Sequence of chain 1.A:
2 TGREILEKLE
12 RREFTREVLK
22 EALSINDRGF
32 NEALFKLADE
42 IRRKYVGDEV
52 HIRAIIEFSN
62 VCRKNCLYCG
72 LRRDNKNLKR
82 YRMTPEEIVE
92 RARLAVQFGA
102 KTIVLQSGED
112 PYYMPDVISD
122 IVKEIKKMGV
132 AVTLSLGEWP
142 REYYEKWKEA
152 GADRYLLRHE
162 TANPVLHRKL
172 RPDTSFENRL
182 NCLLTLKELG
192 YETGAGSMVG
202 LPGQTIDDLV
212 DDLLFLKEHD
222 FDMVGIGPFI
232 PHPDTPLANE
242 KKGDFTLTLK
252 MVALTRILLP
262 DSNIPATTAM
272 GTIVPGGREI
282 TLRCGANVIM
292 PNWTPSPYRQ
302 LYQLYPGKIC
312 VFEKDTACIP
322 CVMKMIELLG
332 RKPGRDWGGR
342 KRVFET

A protein and the small-molecule ligand that binds it are described below.
Small molecule (SMILES): C[C@H](CCC(=O)NCCC[N+](C)(C)CC(O)CS(=O)(=O)O)[C@H]1CC[C@H]2[C@@H]3[C@H](O)C[C@@H]4C[C@H](O)CC[C@]4(C)[C@H]3C[C@H](O)[C@]12C

Binding-site contacts:
Ligand atom N2 contacts residue GLY340 of chain 1.A at 3.9 Å.
Ligand atom N2 contacts residue ASP337 of chain 1.A at 3.8 Å.
Ligand atom N2 contacts residue TRP338 of chain 1.A at 4.2 Å.
Ligand atom C29 contacts residue LYS342 of chain 1.A at 3.0 Å.
Ligand atom C30 contacts residue LYS342 of chain 1.A at 4.2 Å.
Ligand atom C29 contacts residue ASP337 of chain 1.A at 3.0 Å.
Ligand atom N2 contacts residue LYS342 of chain 1.A at 3.9 Å.
Ligand atom C29 contacts residue GLY339 of chain 1.A at 3.1 Å.
Ligand atom C28 contacts residue ASP337 of chain 1.A at 3.3 Å.
Ligand atom C29 contacts residue TRP338 of chain 1.A at 3.6 Å (hydrophobic).
Ligand atom C29 contacts residue GLY340 of chain 1.A at 3.1 Å.
Ligand atom C27 contacts residue ASP337 of chain 1.A at 4.4 Å.
Ligand atom C27 contacts residue TRP338 of chain 1.A at 3.6 Å (hydrophobic).
Ligand atom C30 contacts residue GLY340 of chain 1.A at 3.5 Å.
Ligand atom N2 contacts residue GLY339 of chain 1.A at 4.3 Å.
Ligand atom C28 contacts residue LYS342 of chain 1.A at 3.9 Å.
Ligand atom C26 contacts residue ASP337 of chain 1.A at 3.3 Å.
Ligand atom C26 contacts residue TRP338 of chain 1.A at 3.0 Å (hydrophobic).